This protein binds this small molecule.
Small molecule (SMILES): CC(=O)N[C@H]1[C@H](O[C@H]2[C@H](O)[C@@H](NC(C)=O)CO[C@@H]2CO)O[C@H](CO)[C@@H](O[C@@H]2O[C@H](CO)[C@@H](O)[C@H](O[C@H]3O[C@H](CO)[C@@H](O)[C@H](O)[C@@H]3O)[C@@H]2O)[C@@H]1O

Sequence of chain 3.C:
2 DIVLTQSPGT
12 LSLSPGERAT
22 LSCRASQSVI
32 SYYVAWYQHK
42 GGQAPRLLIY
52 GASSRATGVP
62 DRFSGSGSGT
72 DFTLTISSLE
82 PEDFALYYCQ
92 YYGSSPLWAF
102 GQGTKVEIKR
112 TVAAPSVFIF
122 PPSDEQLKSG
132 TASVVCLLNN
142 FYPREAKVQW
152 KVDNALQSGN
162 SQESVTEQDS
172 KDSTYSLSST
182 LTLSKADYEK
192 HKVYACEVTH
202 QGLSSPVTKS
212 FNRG

Binding-site contacts:
Ligand atom O6 contacts residue THR77 of chain 1.A at 2.8 Å (h-bond).
Ligand atom C6 contacts residue TRP24 of chain 1.D at 4.1 Å (hydrophobic).
Ligand atom N2 contacts residue ASN79 of chain 1.A at 2.9 Å (h-bond).
Ligand atom C8 contacts residue GLU76 of chain 1.A at 3.4 Å.
Ligand atom O6 contacts residue TRP24 of chain 1.D at 4.1 Å.
Ligand atom C6 contacts residue THR77 of chain 1.A at 4.0 Å.
Ligand atom C7 contacts residue ASN79 of chain 1.A at 3.9 Å.
Ligand atom O5 contacts residue GLU76 of chain 1.A at 4.4 Å.
Ligand atom C7 contacts residue GLU76 of chain 1.A at 3.8 Å.
Ligand atom O2 contacts residue TRP24 of chain 1.D at 3.1 Å.
Ligand atom C4 contacts residue TRP24 of chain 1.D at 4.1 Å (hydrophobic).
Ligand atom O4 contacts residue TRP24 of chain 1.D at 3.6 Å.
Ligand atom C5 contacts residue ASN79 of chain 1.A at 3.7 Å.
Ligand atom C3 contacts residue ASN79 of chain 1.A at 3.8 Å.
Ligand atom O6 contacts residue ASN60 of chain 1.D at 4.0 Å.
Ligand atom O7 contacts residue GLU76 of chain 1.A at 3.1 Å.
Ligand atom C2 contacts residue GLU76 of chain 1.A at 3.9 Å.
Ligand atom O5 contacts residue THR77 of chain 1.A at 3.1 Å (h-bond).
Ligand atom O6 contacts residue ILE64 of chain 1.D at 3.6 Å.
Ligand atom O5 contacts residue ASN79 of chain 1.A at 2.4 Å (h-bond).
Ligand atom C3 contacts residue TRP24 of chain 1.D at 4.1 Å (hydrophobic).
Ligand atom C1 contacts residue MET80 of chain 1.A at 4.0 Å (hydrophobic).
Ligand atom O3 contacts residue TRP24 of chain 1.D at 4.1 Å.
Ligand atom C2 contacts residue TRP24 of chain 1.D at 4.3 Å (hydrophobic).
Ligand atom O6 contacts residue ASP62 of chain 3.C at 3.7 Å.
Ligand atom C5 contacts residue TRP24 of chain 1.D at 3.7 Å (hydrophobic).
Ligand atom C1 contacts residue ASN79 of chain 1.A at 1.4 Å.
Ligand atom N2 contacts residue GLU76 of chain 1.A at 4.0 Å.
Ligand atom C6 contacts residue MET80 of chain 1.A at 3.9 Å (hydrophobic).
Ligand atom C2 contacts residue ASN79 of chain 1.A at 2.4 Å.
Ligand atom O5 contacts residue MET80 of chain 1.A at 3.8 Å.
Ligand atom C6 contacts residue ASP62 of chain 3.C at 3.2 Å.
Ligand atom C4 contacts residue ASN79 of chain 1.A at 4.2 Å.
Ligand atom C5 contacts residue THR77 of chain 1.A at 4.2 Å.
Ligand atom C1 contacts residue GLU76 of chain 1.A at 3.9 Å.
Ligand atom C5 contacts residue ASP62 of chain 3.C at 4.2 Å.
Ligand atom C5 contacts residue MET80 of chain 1.A at 3.8 Å (hydrophobic).
Ligand atom C6 contacts residue ILE64 of chain 1.D at 3.8 Å (hydrophobic).
Ligand atom C1 contacts residue THR77 of chain 1.A at 4.0 Å.
Ligand atom C8 contacts residue TRP227 of chain 1.A at 3.7 Å (hydrophobic).

Sequence of chain 1.D:
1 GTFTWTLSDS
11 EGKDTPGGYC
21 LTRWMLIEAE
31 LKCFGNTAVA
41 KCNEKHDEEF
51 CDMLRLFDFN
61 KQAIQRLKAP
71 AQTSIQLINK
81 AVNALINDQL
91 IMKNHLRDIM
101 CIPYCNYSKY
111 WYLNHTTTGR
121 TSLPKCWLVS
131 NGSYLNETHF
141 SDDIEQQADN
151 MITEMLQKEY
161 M

Sequence of chain 1.A:
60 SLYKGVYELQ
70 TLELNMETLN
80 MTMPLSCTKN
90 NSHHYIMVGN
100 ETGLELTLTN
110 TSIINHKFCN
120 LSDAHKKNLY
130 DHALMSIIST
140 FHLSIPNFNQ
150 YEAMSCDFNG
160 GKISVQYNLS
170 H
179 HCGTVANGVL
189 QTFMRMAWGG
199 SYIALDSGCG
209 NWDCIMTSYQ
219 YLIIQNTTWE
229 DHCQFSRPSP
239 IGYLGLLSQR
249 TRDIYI